Binding-site contacts:
Ligand atom C1 contacts residue ASN616 of chain 1.B at 1.4 Å.
Ligand atom C4 contacts residue ASN616 of chain 1.B at 4.2 Å.
Ligand atom O7 contacts residue GLN644 of chain 1.B at 4.2 Å.
Ligand atom O5 contacts residue ASN616 of chain 1.B at 2.4 Å (h-bond).
Ligand atom C7 contacts residue ASN616 of chain 1.B at 3.6 Å.
Ligand atom C2 contacts residue ASN616 of chain 1.B at 2.4 Å.
Ligand atom C8 contacts residue ASN616 of chain 1.B at 4.4 Å.
Ligand atom C3 contacts residue ASN616 of chain 1.B at 3.7 Å.
Ligand atom C8 contacts residue GLN644 of chain 1.B at 3.8 Å.
Ligand atom N2 contacts residue ASN616 of chain 1.B at 2.9 Å (h-bond).
Ligand atom O7 contacts residue ASN616 of chain 1.B at 3.6 Å (h-bond).
Ligand atom C5 contacts residue ASN616 of chain 1.B at 3.7 Å.
Ligand atom C7 contacts residue GLN644 of chain 1.B at 4.5 Å.

Sequence of chain 1.B:
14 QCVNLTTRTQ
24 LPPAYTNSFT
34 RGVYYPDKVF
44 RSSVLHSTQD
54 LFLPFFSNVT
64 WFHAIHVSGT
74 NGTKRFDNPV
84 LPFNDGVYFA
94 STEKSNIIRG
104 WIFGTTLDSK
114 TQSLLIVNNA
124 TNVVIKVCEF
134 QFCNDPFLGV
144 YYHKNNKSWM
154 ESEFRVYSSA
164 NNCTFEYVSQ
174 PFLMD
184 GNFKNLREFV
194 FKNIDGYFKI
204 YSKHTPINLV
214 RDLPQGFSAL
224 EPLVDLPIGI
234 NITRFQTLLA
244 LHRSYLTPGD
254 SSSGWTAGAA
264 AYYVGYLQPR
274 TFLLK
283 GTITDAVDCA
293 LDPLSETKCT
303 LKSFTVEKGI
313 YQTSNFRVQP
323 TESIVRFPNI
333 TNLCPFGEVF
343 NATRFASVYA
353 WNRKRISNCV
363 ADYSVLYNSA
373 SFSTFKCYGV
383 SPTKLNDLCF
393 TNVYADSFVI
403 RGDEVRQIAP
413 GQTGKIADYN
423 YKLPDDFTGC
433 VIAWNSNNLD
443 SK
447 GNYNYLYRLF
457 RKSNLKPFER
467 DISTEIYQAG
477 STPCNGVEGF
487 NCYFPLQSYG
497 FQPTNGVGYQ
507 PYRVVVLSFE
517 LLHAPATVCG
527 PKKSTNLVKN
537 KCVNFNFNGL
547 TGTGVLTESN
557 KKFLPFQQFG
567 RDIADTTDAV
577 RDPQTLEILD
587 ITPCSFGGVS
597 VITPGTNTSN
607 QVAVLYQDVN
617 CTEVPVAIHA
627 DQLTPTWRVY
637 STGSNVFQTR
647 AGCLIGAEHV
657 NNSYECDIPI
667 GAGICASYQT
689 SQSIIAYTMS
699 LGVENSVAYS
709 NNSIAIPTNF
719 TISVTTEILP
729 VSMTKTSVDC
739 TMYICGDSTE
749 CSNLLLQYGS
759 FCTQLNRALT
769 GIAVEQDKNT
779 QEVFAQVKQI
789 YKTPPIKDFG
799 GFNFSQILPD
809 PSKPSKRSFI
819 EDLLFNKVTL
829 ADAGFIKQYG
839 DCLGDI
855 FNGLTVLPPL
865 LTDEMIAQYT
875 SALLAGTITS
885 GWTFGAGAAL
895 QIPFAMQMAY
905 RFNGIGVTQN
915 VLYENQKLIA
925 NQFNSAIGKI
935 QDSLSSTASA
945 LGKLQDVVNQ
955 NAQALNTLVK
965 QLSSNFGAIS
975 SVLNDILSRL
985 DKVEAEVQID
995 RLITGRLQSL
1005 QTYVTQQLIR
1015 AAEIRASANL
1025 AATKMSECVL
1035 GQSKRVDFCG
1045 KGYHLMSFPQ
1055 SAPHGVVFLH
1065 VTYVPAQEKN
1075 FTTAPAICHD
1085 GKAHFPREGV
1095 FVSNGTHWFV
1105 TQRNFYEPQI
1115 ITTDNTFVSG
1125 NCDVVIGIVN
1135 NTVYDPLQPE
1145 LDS

The protein below binds the small molecule below.
Small molecule (SMILES): CC(=O)N[C@@H]1[C@@H](O)[C@H](O)[C@@H](CO)O[C@H]1O